Sequence of chain 6.A:
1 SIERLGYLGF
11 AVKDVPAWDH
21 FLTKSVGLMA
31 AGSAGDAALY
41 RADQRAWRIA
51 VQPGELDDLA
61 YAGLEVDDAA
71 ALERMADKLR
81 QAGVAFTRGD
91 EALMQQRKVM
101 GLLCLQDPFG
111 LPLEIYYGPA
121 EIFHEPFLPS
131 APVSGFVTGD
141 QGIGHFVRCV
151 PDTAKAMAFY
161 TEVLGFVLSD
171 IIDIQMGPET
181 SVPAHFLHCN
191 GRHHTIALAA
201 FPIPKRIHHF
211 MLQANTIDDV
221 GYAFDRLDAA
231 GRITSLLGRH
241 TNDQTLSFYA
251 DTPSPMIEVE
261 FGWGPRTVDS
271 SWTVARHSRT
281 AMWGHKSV

Binding-site contacts:
Ligand atom OK2 contacts residue HIS209 of chain 6.A at 2.7 Å.
Ligand atom CK8 contacts residue HIS209 of chain 6.A at 3.7 Å.
Ligand atom OK1 contacts residue GLU260 of chain 6.A at 3.4 Å (salt-bridge).
Ligand atom OK1 contacts residue FE21 of chain 6.B at 2.3 Å.
Ligand atom CK5 contacts residue HIS194 of chain 6.A at 3.4 Å.
Ligand atom CKC contacts residue TYR249 of chain 6.A at 3.5 Å (hydrophobic).
Ligand atom CK2 contacts residue HIS240 of chain 6.A at 3.5 Å.
Ligand atom CK6 contacts residue ILE172 of chain 6.A at 3.7 Å (hydrophobic).
Ligand atom CK4 contacts residue HIS194 of chain 6.A at 3.2 Å.
Ligand atom OK1 contacts residue HIS240 of chain 6.A at 3.6 Å (h-bond).
Ligand atom CK5 contacts residue PHE186 of chain 6.A at 3.6 Å (hydrophobic).
Ligand atom CK3 contacts residue TYR249 of chain 6.A at 3.1 Å (hydrophobic).
Ligand atom CKC contacts residue THR280 of chain 6.A at 3.6 Å.
Ligand atom CK1 contacts residue THR280 of chain 6.A at 3.8 Å.
Ligand atom CK4 contacts residue HIS240 of chain 6.A at 3.3 Å.
Ligand atom CK4 contacts residue TYR249 of chain 6.A at 3.9 Å (hydrophobic).
Ligand atom CK4 contacts residue FE21 of chain 6.B at 3.0 Å.
Ligand atom CK2 contacts residue TYR249 of chain 6.A at 3.5 Å (hydrophobic).
Ligand atom CK3 contacts residue FE21 of chain 6.B at 2.9 Å.
Ligand atom CK5 contacts residue HIS240 of chain 6.A at 3.4 Å.
Ligand atom OK2 contacts residue FE21 of chain 6.B at 2.0 Å.
Ligand atom CK4 contacts residue PHE186 of chain 6.A at 3.9 Å (hydrophobic).
Ligand atom OK2 contacts residue GLU260 of chain 6.A at 3.3 Å (salt-bridge).
Ligand atom CK6 contacts residue ASN242 of chain 6.A at 3.4 Å.
Ligand atom CK6 contacts residue PHE186 of chain 6.A at 3.5 Å (hydrophobic).
Ligand atom CKA contacts residue HIS208 of chain 6.A at 3.6 Å.
Ligand atom CKA contacts residue PHE201 of chain 6.A at 3.9 Å (hydrophobic).
Ligand atom CK1 contacts residue HIS240 of chain 6.A at 3.5 Å.
Ligand atom CK6 contacts residue HIS240 of chain 6.A at 3.2 Å.
Ligand atom CK5 contacts residue ASN242 of chain 6.A at 3.5 Å.
Ligand atom CK7 contacts residue TYR249 of chain 6.A at 3.6 Å (hydrophobic).
Ligand atom CK3 contacts residue HIS240 of chain 6.A at 3.5 Å.
Ligand atom OK1 contacts residue HIS145 of chain 6.A at 3.0 Å (h-bond).
Ligand atom CK9 contacts residue PHE201 of chain 6.A at 3.7 Å (hydrophobic).
Ligand atom CK1 contacts residue PHE186 of chain 6.A at 3.5 Å (hydrophobic).
Ligand atom CK1 contacts residue ILE172 of chain 6.A at 4.0 Å (hydrophobic).
Ligand atom OK1 contacts residue HIS194 of chain 6.A at 2.6 Å (h-bond).
Ligand atom OK2 contacts residue HIS145 of chain 6.A at 3.9 Å.
Ligand atom OK2 contacts residue TYR249 of chain 6.A at 2.7 Å (h-bond).
Ligand atom CK9 contacts residue ILE174 of chain 6.A at 4.0 Å (hydrophobic).

A small-molecule ligand and the protein it binds are described below.
Small molecule (SMILES): Oc1cccc(-c2ccccc2)c1O